A small-molecule ligand and the protein it binds are described below.
Small molecule (SMILES): C[C@H](O)[C@H](N)[C@@H]1O[C@](O)(C(=O)O)C[C@H](O)[C@@H]1N

Sequence of chain 1.G:
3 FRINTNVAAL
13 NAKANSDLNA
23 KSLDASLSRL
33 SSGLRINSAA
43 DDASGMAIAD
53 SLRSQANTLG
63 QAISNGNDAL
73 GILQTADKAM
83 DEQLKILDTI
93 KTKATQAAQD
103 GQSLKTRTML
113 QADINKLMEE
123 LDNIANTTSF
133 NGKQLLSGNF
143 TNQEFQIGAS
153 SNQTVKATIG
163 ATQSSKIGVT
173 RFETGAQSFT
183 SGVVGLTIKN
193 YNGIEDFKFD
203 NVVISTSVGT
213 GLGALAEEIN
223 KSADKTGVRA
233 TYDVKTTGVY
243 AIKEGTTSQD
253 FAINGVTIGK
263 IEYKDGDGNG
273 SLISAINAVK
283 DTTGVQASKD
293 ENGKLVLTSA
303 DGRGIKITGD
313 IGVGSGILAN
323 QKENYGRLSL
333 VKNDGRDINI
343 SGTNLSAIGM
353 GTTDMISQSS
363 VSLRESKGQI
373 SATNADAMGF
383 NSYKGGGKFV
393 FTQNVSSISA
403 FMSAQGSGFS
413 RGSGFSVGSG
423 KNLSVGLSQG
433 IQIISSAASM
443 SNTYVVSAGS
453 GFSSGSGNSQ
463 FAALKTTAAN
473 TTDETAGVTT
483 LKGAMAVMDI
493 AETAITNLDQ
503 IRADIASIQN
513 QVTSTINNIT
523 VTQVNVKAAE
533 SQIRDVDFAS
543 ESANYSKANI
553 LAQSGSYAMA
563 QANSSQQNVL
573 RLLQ

Binding-site contacts:
Ligand atom C2 contacts residue SER343 of chain 1.G at 1.5 Å.
Ligand atom O6 contacts residue LYS191 of chain 1.G at 4.4 Å.
Ligand atom C5 contacts residue SER343 of chain 1.G at 4.0 Å.
Ligand atom C4 contacts residue SER343 of chain 1.G at 3.7 Å.
Ligand atom C3 contacts residue SER343 of chain 1.G at 2.9 Å.
Ligand atom C3 contacts residue GLY344 of chain 1.G at 4.4 Å.
Ligand atom O6 contacts residue SER343 of chain 1.G at 2.2 Å (h-bond).
Ligand atom C1 contacts residue SER343 of chain 1.G at 1.9 Å.
Ligand atom O8 contacts residue LYS191 of chain 1.G at 4.0 Å.
Ligand atom C1 contacts residue LYS191 of chain 1.G at 4.0 Å.
Ligand atom O1B contacts residue LYS191 of chain 1.G at 3.2 Å.
Ligand atom O8 contacts residue SER343 of chain 1.G at 4.2 Å.
Ligand atom O1A contacts residue GLY344 of chain 1.G at 3.7 Å.
Ligand atom C6 contacts residue SER343 of chain 1.G at 3.2 Å.
Ligand atom C2 contacts residue GLY344 of chain 1.G at 4.4 Å.
Ligand atom O1A contacts residue SER343 of chain 1.G at 2.4 Å (h-bond).
Ligand atom C7 contacts residue SER343 of chain 1.G at 4.4 Å.
Ligand atom O1B contacts residue SER343 of chain 1.G at 2.7 Å (h-bond).